A small-molecule ligand and the protein it binds are described below.
Small molecule (SMILES): CC(=O)N[C@@H]1[C@@H](O)[C@H](O)[C@@H](CO)O[C@H]1O

Sequence of chain 1.C:
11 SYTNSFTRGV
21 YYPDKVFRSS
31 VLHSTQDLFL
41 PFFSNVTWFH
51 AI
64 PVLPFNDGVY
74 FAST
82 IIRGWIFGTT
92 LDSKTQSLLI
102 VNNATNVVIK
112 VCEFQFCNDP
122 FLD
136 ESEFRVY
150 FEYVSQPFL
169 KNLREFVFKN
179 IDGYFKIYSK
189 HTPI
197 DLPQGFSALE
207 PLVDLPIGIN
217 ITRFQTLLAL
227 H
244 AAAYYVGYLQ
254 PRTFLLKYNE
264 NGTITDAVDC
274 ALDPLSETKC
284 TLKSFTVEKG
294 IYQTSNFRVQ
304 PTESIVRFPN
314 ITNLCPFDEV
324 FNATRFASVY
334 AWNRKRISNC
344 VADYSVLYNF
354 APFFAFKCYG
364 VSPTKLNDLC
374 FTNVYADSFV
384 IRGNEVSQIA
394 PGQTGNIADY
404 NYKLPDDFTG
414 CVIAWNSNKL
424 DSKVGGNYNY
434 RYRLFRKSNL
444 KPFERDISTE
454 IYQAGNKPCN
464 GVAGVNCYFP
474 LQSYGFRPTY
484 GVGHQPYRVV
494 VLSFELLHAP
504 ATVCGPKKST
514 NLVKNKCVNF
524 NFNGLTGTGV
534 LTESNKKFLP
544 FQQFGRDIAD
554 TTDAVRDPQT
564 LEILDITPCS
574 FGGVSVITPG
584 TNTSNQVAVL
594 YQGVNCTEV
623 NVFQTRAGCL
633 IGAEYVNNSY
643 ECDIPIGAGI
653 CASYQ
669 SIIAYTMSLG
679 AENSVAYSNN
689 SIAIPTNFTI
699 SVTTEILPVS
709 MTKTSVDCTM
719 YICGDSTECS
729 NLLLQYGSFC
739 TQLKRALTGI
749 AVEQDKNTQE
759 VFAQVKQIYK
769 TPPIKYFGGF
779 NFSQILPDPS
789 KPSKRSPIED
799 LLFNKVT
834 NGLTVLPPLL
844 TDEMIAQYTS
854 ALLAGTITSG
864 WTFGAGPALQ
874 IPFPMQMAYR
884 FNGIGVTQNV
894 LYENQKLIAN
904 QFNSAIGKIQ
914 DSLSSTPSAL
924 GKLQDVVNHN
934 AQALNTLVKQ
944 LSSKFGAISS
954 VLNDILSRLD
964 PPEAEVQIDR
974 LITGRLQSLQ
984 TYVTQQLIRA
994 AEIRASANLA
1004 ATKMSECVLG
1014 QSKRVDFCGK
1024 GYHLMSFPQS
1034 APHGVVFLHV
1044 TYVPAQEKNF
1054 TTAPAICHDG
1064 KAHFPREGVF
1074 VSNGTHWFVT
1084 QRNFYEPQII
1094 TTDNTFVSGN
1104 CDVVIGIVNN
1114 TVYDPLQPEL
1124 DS

Binding-site contacts:
Ligand atom C2 contacts residue ASN1076 of chain 1.C at 2.5 Å.
Ligand atom C1 contacts residue ASN1076 of chain 1.C at 1.4 Å.
Ligand atom O5 contacts residue ASN1076 of chain 1.C at 2.4 Å (h-bond).
Ligand atom C5 contacts residue HIS1079 of chain 1.C at 4.5 Å.
Ligand atom C3 contacts residue HIS1079 of chain 1.C at 3.4 Å.
Ligand atom N2 contacts residue ASN1076 of chain 1.C at 2.9 Å (h-bond).
Ligand atom C7 contacts residue ASN1076 of chain 1.C at 3.7 Å.
Ligand atom N2 contacts residue GLY1077 of chain 1.C at 4.1 Å.
Ligand atom C4 contacts residue HIS1079 of chain 1.C at 4.1 Å.
Ligand atom O5 contacts residue PHE1081 of chain 1.C at 4.0 Å.
Ligand atom O3 contacts residue HIS1079 of chain 1.C at 4.0 Å.
Ligand atom C8 contacts residue GLY1077 of chain 1.C at 3.8 Å.
Ligand atom O7 contacts residue ASN1076 of chain 1.C at 4.1 Å.
Ligand atom C6 contacts residue PHE1081 of chain 1.C at 3.8 Å (hydrophobic).
Ligand atom C5 contacts residue PHE1081 of chain 1.C at 3.6 Å (hydrophobic).
Ligand atom C2 contacts residue HIS1079 of chain 1.C at 4.4 Å.
Ligand atom C3 contacts residue ASN1076 of chain 1.C at 3.8 Å.
Ligand atom C4 contacts residue ASN1076 of chain 1.C at 4.3 Å.
Ligand atom C1 contacts residue PHE1081 of chain 1.C at 4.5 Å (hydrophobic).
Ligand atom C5 contacts residue ASN1076 of chain 1.C at 3.7 Å.
Ligand atom O4 contacts residue HIS1079 of chain 1.C at 3.7 Å.
Ligand atom C7 contacts residue GLY1077 of chain 1.C at 4.4 Å.
Ligand atom C1 contacts residue GLY1077 of chain 1.C at 4.4 Å.